A protein and the small-molecule ligand that binds it are described below.
Small molecule (SMILES): CC(=O)N[C@H]1[C@H]([C@H](O)[C@H](O)CO)O[C@@](O)(C(=O)O)C[C@@H]1O

Binding-site contacts:
Ligand atom C3 contacts residue LYS60 of chain 1.A at 3.7 Å.
Ligand atom O4 contacts residue ASN63 of chain 1.A at 4.1 Å.
Ligand atom C1 contacts residue LYS60 of chain 1.A at 3.7 Å.
Ligand atom C10 contacts residue ASN63 of chain 1.A at 3.6 Å.
Ligand atom O10 contacts residue ASP87 of chain 1.A at 3.4 Å.
Ligand atom C4 contacts residue LYS60 of chain 1.A at 4.0 Å.
Ligand atom O10 contacts residue ASN63 of chain 1.A at 3.0 Å (h-bond).
Ligand atom O1A contacts residue LYS60 of chain 1.A at 3.5 Å.
Ligand atom C2 contacts residue LYS60 of chain 1.A at 4.4 Å.
Ligand atom O4 contacts residue LYS60 of chain 1.A at 4.2 Å.
Ligand atom C11 contacts residue ASN63 of chain 1.A at 4.0 Å.
Ligand atom O1B contacts residue LYS60 of chain 1.A at 3.8 Å.

Sequence of chain 1.A:
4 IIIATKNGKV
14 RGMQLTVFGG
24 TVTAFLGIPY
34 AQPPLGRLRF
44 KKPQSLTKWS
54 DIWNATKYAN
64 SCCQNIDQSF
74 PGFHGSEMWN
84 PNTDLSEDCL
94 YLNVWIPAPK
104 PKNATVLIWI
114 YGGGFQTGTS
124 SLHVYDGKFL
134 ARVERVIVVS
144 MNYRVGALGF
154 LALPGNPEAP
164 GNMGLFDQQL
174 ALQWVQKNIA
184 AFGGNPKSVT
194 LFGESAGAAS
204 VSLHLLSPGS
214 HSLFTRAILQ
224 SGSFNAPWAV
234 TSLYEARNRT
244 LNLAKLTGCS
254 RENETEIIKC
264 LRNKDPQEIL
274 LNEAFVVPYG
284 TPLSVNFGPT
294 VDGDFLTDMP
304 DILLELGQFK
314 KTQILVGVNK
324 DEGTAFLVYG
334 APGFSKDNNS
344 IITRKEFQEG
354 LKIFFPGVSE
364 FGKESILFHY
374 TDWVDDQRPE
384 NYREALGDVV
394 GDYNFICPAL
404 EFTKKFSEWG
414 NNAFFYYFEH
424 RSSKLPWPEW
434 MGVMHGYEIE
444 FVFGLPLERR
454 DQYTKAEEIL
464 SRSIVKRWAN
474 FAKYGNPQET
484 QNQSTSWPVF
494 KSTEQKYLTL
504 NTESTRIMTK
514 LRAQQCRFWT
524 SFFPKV